Binding-site contacts:
Ligand atom C5 contacts residue HIS1075 of chain 1.A at 3.5 Å.
Ligand atom O5 contacts residue PHE1077 of chain 1.A at 3.8 Å.
Ligand atom N2 contacts residue ASN1072 of chain 1.A at 3.9 Å.
Ligand atom C7 contacts residue ASN1072 of chain 1.A at 4.3 Å.
Ligand atom C2 contacts residue ASN1072 of chain 1.A at 4.1 Å.
Ligand atom C6 contacts residue PHE1077 of chain 1.A at 4.4 Å (hydrophobic).
Ligand atom C1 contacts residue ASN1072 of chain 1.A at 3.4 Å.
Ligand atom C6 contacts residue HIS1075 of chain 1.A at 3.5 Å.
Ligand atom C1 contacts residue THR1074 of chain 1.A at 4.2 Å.
Ligand atom O5 contacts residue ASN1072 of chain 1.A at 4.4 Å.
Ligand atom C8 contacts residue THR1074 of chain 1.A at 3.4 Å.
Ligand atom O5 contacts residue HIS1075 of chain 1.A at 4.0 Å.
Ligand atom O6 contacts residue PHE1077 of chain 1.A at 4.1 Å.

Sequence of chain 1.A:
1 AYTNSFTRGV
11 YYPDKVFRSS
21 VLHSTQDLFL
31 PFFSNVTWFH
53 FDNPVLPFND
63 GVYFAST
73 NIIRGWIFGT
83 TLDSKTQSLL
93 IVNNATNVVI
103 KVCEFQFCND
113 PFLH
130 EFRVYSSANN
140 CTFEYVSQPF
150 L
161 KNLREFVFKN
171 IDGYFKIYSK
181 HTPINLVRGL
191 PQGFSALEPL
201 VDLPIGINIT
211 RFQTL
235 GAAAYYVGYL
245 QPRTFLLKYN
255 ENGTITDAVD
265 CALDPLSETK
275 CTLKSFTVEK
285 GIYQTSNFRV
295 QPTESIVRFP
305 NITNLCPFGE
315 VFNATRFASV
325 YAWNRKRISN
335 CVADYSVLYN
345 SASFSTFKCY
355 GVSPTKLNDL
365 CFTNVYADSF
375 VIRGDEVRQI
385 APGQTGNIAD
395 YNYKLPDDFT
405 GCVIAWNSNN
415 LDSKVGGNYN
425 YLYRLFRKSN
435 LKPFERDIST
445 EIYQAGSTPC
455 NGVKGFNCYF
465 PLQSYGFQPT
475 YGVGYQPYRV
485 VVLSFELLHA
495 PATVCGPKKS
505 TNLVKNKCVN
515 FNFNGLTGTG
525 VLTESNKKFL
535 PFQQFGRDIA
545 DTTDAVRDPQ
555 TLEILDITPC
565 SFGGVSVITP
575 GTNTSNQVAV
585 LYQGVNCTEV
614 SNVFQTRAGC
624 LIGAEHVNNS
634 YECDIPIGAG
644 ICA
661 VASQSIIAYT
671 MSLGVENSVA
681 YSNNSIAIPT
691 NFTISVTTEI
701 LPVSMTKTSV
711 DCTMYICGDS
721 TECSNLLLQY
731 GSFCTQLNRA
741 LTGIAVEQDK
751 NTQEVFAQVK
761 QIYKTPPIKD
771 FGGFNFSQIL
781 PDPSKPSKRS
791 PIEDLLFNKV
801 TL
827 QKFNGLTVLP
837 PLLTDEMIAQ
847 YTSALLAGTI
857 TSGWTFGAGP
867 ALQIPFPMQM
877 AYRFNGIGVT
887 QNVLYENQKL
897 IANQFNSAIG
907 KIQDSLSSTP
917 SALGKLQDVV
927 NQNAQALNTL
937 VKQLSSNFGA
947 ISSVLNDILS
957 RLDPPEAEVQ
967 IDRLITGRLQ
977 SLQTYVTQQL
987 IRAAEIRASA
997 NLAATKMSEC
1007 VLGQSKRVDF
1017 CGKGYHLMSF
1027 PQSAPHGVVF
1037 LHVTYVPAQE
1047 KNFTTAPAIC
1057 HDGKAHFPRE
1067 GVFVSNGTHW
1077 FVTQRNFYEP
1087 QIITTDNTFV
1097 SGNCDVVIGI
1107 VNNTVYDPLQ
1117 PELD

The protein below binds the small molecule below.
Small molecule (SMILES): CC(=O)N[C@H]1[C@H](O[C@H]2[C@H](O)[C@@H](NC(C)=O)CO[C@@H]2CO)O[C@H](CO)[C@@H](O)[C@@H]1O